Binding-site contacts:
Ligand atom C3 contacts residue ASN58 of chain 2.B at 4.0 Å.
Ligand atom N2 contacts residue ASN644 of chain 2.B at 2.9 Å (h-bond).
Ligand atom O3 contacts residue THR60 of chain 2.B at 4.3 Å.
Ligand atom C5 contacts residue ASN644 of chain 2.B at 3.6 Å.
Ligand atom N2 contacts residue THR60 of chain 2.B at 4.2 Å.
Ligand atom O3 contacts residue ALA59 of chain 2.B at 4.3 Å.
Ligand atom O7 contacts residue ASN644 of chain 2.B at 3.1 Å (h-bond).
Ligand atom C5 contacts residue SER646 of chain 2.B at 3.6 Å.
Ligand atom C8 contacts residue ALA59 of chain 2.B at 3.7 Å (hydrophobic).
Ligand atom C5 contacts residue ALA59 of chain 2.B at 4.5 Å (hydrophobic).
Ligand atom C1 contacts residue ALA59 of chain 2.B at 4.1 Å (hydrophobic).
Ligand atom C3 contacts residue ASN644 of chain 2.B at 3.8 Å.
Ligand atom O3 contacts residue ASN58 of chain 2.B at 4.1 Å.
Ligand atom C2 contacts residue ALA59 of chain 2.B at 3.7 Å (hydrophobic).
Ligand atom C7 contacts residue ASN644 of chain 2.B at 3.2 Å.
Ligand atom C3 contacts residue ALA59 of chain 2.B at 3.7 Å (hydrophobic).
Ligand atom C8 contacts residue PHE62 of chain 2.B at 4.4 Å (hydrophobic).
Ligand atom C8 contacts residue ASN644 of chain 2.B at 4.4 Å.
Ligand atom O4 contacts residue ASN58 of chain 2.B at 3.9 Å.
Ligand atom C7 contacts residue ALA59 of chain 2.B at 3.7 Å (hydrophobic).
Ligand atom C2 contacts residue ASN644 of chain 2.B at 2.5 Å.
Ligand atom C1 contacts residue ASN644 of chain 2.B at 1.4 Å.
Ligand atom O6 contacts residue SER646 of chain 2.B at 4.4 Å.
Ligand atom C4 contacts residue ASN644 of chain 2.B at 4.2 Å.
Ligand atom N2 contacts residue ALA59 of chain 2.B at 2.9 Å (h-bond).
Ligand atom C6 contacts residue GLY648 of chain 2.B at 4.1 Å.
Ligand atom C8 contacts residue THR60 of chain 2.B at 3.4 Å.
Ligand atom C6 contacts residue SER646 of chain 2.B at 3.8 Å.
Ligand atom O5 contacts residue ASN644 of chain 2.B at 2.3 Å (h-bond).
Ligand atom C1 contacts residue SER646 of chain 2.B at 3.9 Å.
Ligand atom O5 contacts residue SER646 of chain 2.B at 3.7 Å.

This small molecule binds to this protein.
Small molecule (SMILES): CC(=O)N[C@@H]1[C@@H](O)[C@H](O)[C@@H](CO)O[C@H]1O

Sequence of chain 2.B:
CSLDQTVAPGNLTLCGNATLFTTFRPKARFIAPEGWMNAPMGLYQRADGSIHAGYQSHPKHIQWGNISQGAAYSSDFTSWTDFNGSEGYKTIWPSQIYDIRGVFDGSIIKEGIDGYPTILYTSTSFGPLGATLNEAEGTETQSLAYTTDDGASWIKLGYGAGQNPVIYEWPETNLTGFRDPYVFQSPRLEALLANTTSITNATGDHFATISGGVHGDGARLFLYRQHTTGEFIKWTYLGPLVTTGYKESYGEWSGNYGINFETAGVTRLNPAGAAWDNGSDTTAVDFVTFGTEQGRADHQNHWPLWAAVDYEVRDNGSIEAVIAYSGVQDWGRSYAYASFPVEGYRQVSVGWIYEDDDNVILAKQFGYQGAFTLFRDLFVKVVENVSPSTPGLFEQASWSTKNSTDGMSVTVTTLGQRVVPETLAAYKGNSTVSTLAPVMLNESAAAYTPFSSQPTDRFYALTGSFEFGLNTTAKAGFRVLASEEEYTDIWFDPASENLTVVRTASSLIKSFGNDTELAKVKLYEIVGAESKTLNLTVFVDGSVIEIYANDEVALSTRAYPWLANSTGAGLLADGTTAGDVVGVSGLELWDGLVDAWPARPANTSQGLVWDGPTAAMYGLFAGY